A protein and the small-molecule ligand that binds it are described below.
Small molecule (SMILES): CC(=O)N[C@@H]1[C@@H](O)[C@H](O)[C@@H](CO)O[C@H]1O

Binding-site contacts:
Ligand atom O3 contacts residue HIS148 of chain 18.D at 3.7 Å.
Ligand atom O7 contacts residue ASN154 of chain 18.D at 4.2 Å.
Ligand atom O7 contacts residue SER149 of chain 18.D at 3.4 Å (h-bond).
Ligand atom N2 contacts residue ASN154 of chain 18.D at 2.8 Å (h-bond).
Ligand atom C1 contacts residue HIS158 of chain 18.D at 3.9 Å.
Ligand atom C2 contacts residue ASN154 of chain 18.D at 2.5 Å.
Ligand atom O5 contacts residue ASN154 of chain 18.D at 2.4 Å (h-bond).
Ligand atom O7 contacts residue VAL153 of chain 18.D at 3.3 Å.
Ligand atom C8 contacts residue VAL153 of chain 18.D at 3.2 Å (hydrophobic).
Ligand atom O5 contacts residue HIS158 of chain 18.D at 3.5 Å.
Ligand atom C4 contacts residue HIS158 of chain 18.D at 4.1 Å.
Ligand atom O6 contacts residue HIS158 of chain 18.D at 4.2 Å.
Ligand atom O7 contacts residue GLY150 of chain 18.D at 3.4 Å.
Ligand atom C1 contacts residue ASN154 of chain 18.D at 1.4 Å.
Ligand atom O6 contacts residue GLY157 of chain 18.D at 3.1 Å.
Ligand atom C5 contacts residue ASN154 of chain 18.D at 3.7 Å.
Ligand atom C2 contacts residue HIS158 of chain 18.D at 3.7 Å.
Ligand atom C4 contacts residue ASN154 of chain 18.D at 4.3 Å.
Ligand atom O6 contacts residue ASN154 of chain 18.D at 4.2 Å.
Ligand atom C7 contacts residue SER149 of chain 18.D at 4.4 Å.
Ligand atom C8 contacts residue ASN154 of chain 18.D at 3.1 Å.
Ligand atom C6 contacts residue GLY157 of chain 18.D at 3.9 Å.
Ligand atom C7 contacts residue ASN154 of chain 18.D at 3.2 Å.
Ligand atom C3 contacts residue ASN154 of chain 18.D at 3.8 Å.
Ligand atom C7 contacts residue VAL153 of chain 18.D at 3.6 Å (hydrophobic).
Ligand atom C5 contacts residue HIS158 of chain 18.D at 4.2 Å.
Ligand atom C6 contacts residue HIS158 of chain 18.D at 4.3 Å.
Ligand atom C3 contacts residue HIS158 of chain 18.D at 4.4 Å.

Sequence of chain 18.D:
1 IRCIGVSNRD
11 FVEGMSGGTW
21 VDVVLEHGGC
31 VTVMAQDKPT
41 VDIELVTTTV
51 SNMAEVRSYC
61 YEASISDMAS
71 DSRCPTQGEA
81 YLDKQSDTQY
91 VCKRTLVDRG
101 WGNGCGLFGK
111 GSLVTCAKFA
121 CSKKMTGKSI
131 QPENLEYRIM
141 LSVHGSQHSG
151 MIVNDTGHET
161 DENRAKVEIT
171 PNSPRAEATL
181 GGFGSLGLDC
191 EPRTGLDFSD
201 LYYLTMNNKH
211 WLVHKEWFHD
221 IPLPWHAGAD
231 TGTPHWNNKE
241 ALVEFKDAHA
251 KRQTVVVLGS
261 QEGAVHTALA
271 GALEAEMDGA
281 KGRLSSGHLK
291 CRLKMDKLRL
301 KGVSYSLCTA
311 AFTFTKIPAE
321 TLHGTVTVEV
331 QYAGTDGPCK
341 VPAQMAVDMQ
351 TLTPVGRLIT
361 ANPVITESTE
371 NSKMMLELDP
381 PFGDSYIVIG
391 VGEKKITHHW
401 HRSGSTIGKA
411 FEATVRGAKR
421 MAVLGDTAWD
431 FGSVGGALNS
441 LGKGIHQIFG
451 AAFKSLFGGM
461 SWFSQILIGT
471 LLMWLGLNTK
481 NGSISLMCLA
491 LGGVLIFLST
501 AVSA